Sequence of chain 1.B:
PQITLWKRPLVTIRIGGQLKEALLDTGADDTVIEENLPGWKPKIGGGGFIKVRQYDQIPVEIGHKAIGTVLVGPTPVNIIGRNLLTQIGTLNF

Sequence of chain 1.A:
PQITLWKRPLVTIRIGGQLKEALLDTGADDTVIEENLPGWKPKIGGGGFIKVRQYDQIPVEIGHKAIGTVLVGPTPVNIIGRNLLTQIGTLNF

Binding-site contacts:
Ligand atom CE1 contacts residue IIL50 of chain 1.B at 3.3 Å.
Ligand atom CG3 contacts residue GLY27 of chain 1.B at 3.6 Å.
Ligand atom O4 contacts residue ALA28 of chain 1.B at 3.2 Å.
Ligand atom O1 contacts residue ASP29 of chain 1.A at 3.1 Å (salt-bridge).
Ligand atom O4 contacts residue GLY27 of chain 1.B at 3.3 Å (h-bond).
Ligand atom CG1 contacts residue GLY48 of chain 1.A at 3.6 Å.
Ligand atom N4 contacts residue GLY27 of chain 1.B at 2.9 Å (h-bond).
Ligand atom N1 contacts residue GLY48 of chain 1.A at 2.8 Å (h-bond).
Ligand atom NE2 contacts residue ILE47 of chain 1.B at 3.4 Å.
Ligand atom CD1 contacts residue ASP30 of chain 1.A at 3.5 Å.
Ligand atom CB3 contacts residue ASP25 of chain 1.A at 3.4 Å.
Ligand atom CB1 contacts residue GLY48 of chain 1.A at 3.5 Å.
Ligand atom N5 contacts residue GLY48 of chain 1.B at 3.0 Å (h-bond).
Ligand atom CA3 contacts residue GLY27 of chain 1.B at 3.5 Å.
Ligand atom NE2 contacts residue ASP30 of chain 1.B at 2.7 Å (salt-bridge).
Ligand atom CA4 contacts residue GLY48 of chain 1.B at 3.5 Å.
Ligand atom N2 contacts residue GLY27 of chain 1.A at 3.0 Å (h-bond).
Ligand atom CB2 contacts residue GLY27 of chain 1.A at 3.5 Å.
Ligand atom O5 contacts residue GLY48 of chain 1.B at 3.3 Å (h-bond).
Ligand atom OE1 contacts residue ASP29 of chain 1.B at 3.1 Å (salt-bridge).
Ligand atom C3 contacts residue ASP25 of chain 1.B at 2.7 Å.
Ligand atom CA1 contacts residue GLY48 of chain 1.A at 3.6 Å.
Ligand atom N6 contacts residue ASP30 of chain 1.B at 3.3 Å (salt-bridge).
Ligand atom CE1 contacts residue ILE84 of chain 1.A at 3.3 Å (hydrophobic).
Ligand atom CA2 contacts residue ASP25 of chain 1.B at 3.6 Å.
Ligand atom N3 contacts residue ASP25 of chain 1.A at 3.6 Å (salt-bridge).
Ligand atom CG21 contacts residue ILE84 of chain 1.A at 3.5 Å (hydrophobic).
Ligand atom O2 contacts residue GLY49 of chain 1.A at 3.2 Å.
Ligand atom CG2 contacts residue ASP29 of chain 1.A at 3.5 Å.
Ligand atom O4 contacts residue ASP29 of chain 1.B at 2.9 Å (salt-bridge).
Ligand atom OE1 contacts residue ASP30 of chain 1.B at 2.8 Å (salt-bridge).
Ligand atom O1 contacts residue GLY27 of chain 1.A at 3.5 Å (h-bond).
Ligand atom N6 contacts residue ASP29 of chain 1.B at 3.4 Å (salt-bridge).
Ligand atom CB contacts residue ASP29 of chain 1.A at 3.3 Å.
Ligand atom CE contacts residue ILE84 of chain 1.B at 3.5 Å (hydrophobic).
Ligand atom N contacts residue GLY48 of chain 1.A at 3.0 Å (h-bond).
Ligand atom CB2 contacts residue ASP25 of chain 1.B at 3.5 Å.
Ligand atom CA3 contacts residue ASP25 of chain 1.A at 3.6 Å.
Ligand atom CD4 contacts residue GLY48 of chain 1.B at 3.5 Å.
Ligand atom CE contacts residue IIL50 of chain 1.A at 3.0 Å.

The protein below binds the small molecule below.
Small molecule (SMILES): CCCC[C@@H](CN[C@@H](CCCC)C(=O)N[C@@H](CCC(N)=O)C(=O)N[C@@H](CCCNC(N)=[NH2+])C(N)=O)NC(=O)[C@@H](NC(=O)[C@@H](NC(C)=O)[C@@H](C)O)[C@@H](C)CC